Binding-site contacts:
Ligand atom OP1 contacts residue SER281 of chain 1.D at 3.1 Å (h-bond).
Ligand atom C contacts residue ALA158 of chain 1.D at 3.5 Å (hydrophobic).
Ligand atom OP3 contacts residue SER281 of chain 1.D at 2.6 Å (h-bond).
Ligand atom CB contacts residue LEU212 of chain 1.D at 3.7 Å (hydrophobic).
Ligand atom O contacts residue GLY157 of chain 1.D at 3.0 Å (h-bond).
Ligand atom C6 contacts residue GLU396 of chain 1.D at 3.6 Å.
Ligand atom OXT contacts residue THR156 of chain 1.D at 3.2 Å (h-bond).
Ligand atom O contacts residue THR156 of chain 1.D at 2.7 Å (h-bond).
Ligand atom OP2 contacts residue SER281 of chain 1.D at 3.5 Å (h-bond).
Ligand atom C6 contacts residue HIS132 of chain 1.D at 3.7 Å.
Ligand atom O3A contacts residue ALA158 of chain 1.D at 3.7 Å.
Ligand atom OXT contacts residue GLY159 of chain 1.D at 3.3 Å (h-bond).
Ligand atom O contacts residue HIS161 of chain 1.D at 3.4 Å.
Ligand atom OP4 contacts residue LYS133 of chain 1.D at 3.4 Å (salt-bridge).
Ligand atom OP2 contacts residue GLY278 of chain 1.D at 2.9 Å (h-bond).
Ligand atom C5A contacts residue LEU350 of chain 1.D at 3.7 Å (hydrophobic).
Ligand atom OXT contacts residue ALA158 of chain 1.D at 3.5 Å (h-bond).
Ligand atom OXT contacts residue HIS161 of chain 1.D at 3.1 Å (h-bond).
Ligand atom OP2 contacts residue GLY279 of chain 1.D at 3.4 Å (h-bond).
Ligand atom C6 contacts residue CYS276 of chain 1.D at 3.7 Å (hydrophobic).
Ligand atom N contacts residue LYS133 of chain 1.D at 3.2 Å.
Ligand atom C2A contacts residue GLY423 of chain 1.D at 3.6 Å.
Ligand atom N1 contacts residue GLU396 of chain 1.D at 3.5 Å.
Ligand atom C2 contacts residue SER422 of chain 1.D at 3.7 Å.
Ligand atom OP3 contacts residue LYS133 of chain 1.D at 3.2 Å (salt-bridge).
Ligand atom C4A contacts residue GLY349 of chain 1.D at 3.6 Å.
Ligand atom P contacts residue SER281 of chain 1.D at 3.4 Å.
Ligand atom OP3 contacts residue THR236 of chain 1.D at 2.7 Å (h-bond).
Ligand atom OP2 contacts residue GLY280 of chain 1.D at 2.9 Å (h-bond).
Ligand atom C contacts residue GLY157 of chain 1.D at 3.5 Å.
Ligand atom OP1 contacts residue HIS132 of chain 1.D at 3.0 Å (h-bond).
Ligand atom OXT contacts residue GLN160 of chain 1.D at 3.0 Å (h-bond).
Ligand atom OP3 contacts residue GLY280 of chain 1.D at 3.5 Å (h-bond).
Ligand atom C6 contacts residue SER422 of chain 1.D at 3.5 Å.
Ligand atom N1 contacts residue SER422 of chain 1.D at 2.7 Å (h-bond).
Ligand atom C4A contacts residue LYS133 of chain 1.D at 3.5 Å.
Ligand atom O3A contacts residue GLN160 of chain 1.D at 3.6 Å.
Ligand atom C contacts residue THR156 of chain 1.D at 3.3 Å.
Ligand atom OP1 contacts residue ASN282 of chain 1.D at 2.9 Å (h-bond).
Ligand atom N1 contacts residue HIS132 of chain 1.D at 3.6 Å.

Sequence of chain 1.D:
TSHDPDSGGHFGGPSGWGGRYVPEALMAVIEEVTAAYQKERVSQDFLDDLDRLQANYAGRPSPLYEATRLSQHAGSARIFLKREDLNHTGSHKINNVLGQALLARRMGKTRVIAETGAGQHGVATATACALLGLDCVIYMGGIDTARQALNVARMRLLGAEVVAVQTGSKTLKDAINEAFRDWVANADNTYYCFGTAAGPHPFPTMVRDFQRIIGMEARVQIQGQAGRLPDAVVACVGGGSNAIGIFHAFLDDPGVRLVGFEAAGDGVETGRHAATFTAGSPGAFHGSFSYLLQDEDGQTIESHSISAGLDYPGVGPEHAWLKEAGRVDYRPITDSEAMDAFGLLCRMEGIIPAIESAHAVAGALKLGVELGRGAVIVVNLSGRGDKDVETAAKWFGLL

The small molecule below binds the protein below.
Small molecule (SMILES): C=C(NCc1c(COP(=O)(O)O)cnc(C)c1O)C(=O)O